Binding-site contacts:
Ligand atom O2 contacts residue ARG54 of chain 3.A at 2.8 Å (salt-bridge).
Ligand atom C20 contacts residue ALA140 of chain 2.A at 3.6 Å (hydrophobic).
Ligand atom C19 contacts residue GLN136 of chain 2.A at 4.0 Å.
Ligand atom C20 contacts residue GLN136 of chain 2.A at 4.0 Å.
Ligand atom F1 contacts residue GLN136 of chain 2.A at 3.3 Å.
Ligand atom F1 contacts residue THR133 of chain 2.A at 3.3 Å.
Ligand atom C30 contacts residue LEU41 of chain 3.A at 3.5 Å (hydrophobic).
Ligand atom O1 contacts residue ARG54 of chain 3.A at 2.6 Å (salt-bridge).
Ligand atom C11 contacts residue TYR132 of chain 2.A at 3.6 Å (hydrophobic).
Ligand atom CL1 contacts residue PHE46 of chain 3.A at 3.6 Å.
Ligand atom C18 contacts residue GLN136 of chain 2.A at 4.0 Å.
Ligand atom C29 contacts residue LEU41 of chain 3.A at 3.8 Å (hydrophobic).
Ligand atom C19 contacts residue ALA140 of chain 2.A at 3.9 Å (hydrophobic).
Ligand atom C34 contacts residue HIS55 of chain 3.A at 3.8 Å.
Ligand atom C5 contacts residue THR133 of chain 2.A at 3.3 Å.
Ligand atom C11 contacts residue THR133 of chain 2.A at 3.3 Å.
Ligand atom C22 contacts residue LEU137 of chain 2.A at 3.9 Å (hydrophobic).
Ligand atom O1 contacts residue PRO126 of chain 2.A at 4.0 Å.
Ligand atom C22 contacts residue JZR1 of chain 2.E at 3.9 Å.
Ligand atom C12 contacts residue TYR132 of chain 2.A at 3.6 Å (hydrophobic).
Ligand atom C32 contacts residue GSH1 of chain 2.D at 4.0 Å.
Ligand atom C19 contacts residue TYR30 of chain 3.A at 3.9 Å (hydrophobic).
Ligand atom C3 contacts residue VAL130 of chain 2.A at 4.0 Å (hydrophobic).
Ligand atom C12 contacts residue THR133 of chain 2.A at 4.0 Å.
Ligand atom CL1 contacts residue ARG40 of chain 3.A at 3.8 Å.
Ligand atom C3 contacts residue THR133 of chain 2.A at 3.6 Å.
Ligand atom C3 contacts residue SER129 of chain 2.A at 3.7 Å.
Ligand atom F1 contacts residue TYR132 of chain 2.A at 3.4 Å.
Ligand atom C31 contacts residue LEU41 of chain 3.A at 3.9 Å (hydrophobic).
Ligand atom O2 contacts residue PRO126 of chain 2.A at 3.5 Å.
Ligand atom C28 contacts residue LEU41 of chain 3.A at 3.8 Å (hydrophobic).
Ligand atom C20 contacts residue JZR1 of chain 2.E at 4.0 Å.
Ligand atom C31 contacts residue GLY37 of chain 3.A at 3.6 Å.
Ligand atom CL1 contacts residue GSH1 of chain 2.D at 4.0 Å.
Ligand atom C18 contacts residue TYR30 of chain 3.A at 3.8 Å (hydrophobic).
Ligand atom C27 contacts residue ARG54 of chain 3.A at 3.5 Å.
Ligand atom C27 contacts residue PRO126 of chain 2.A at 3.9 Å (hydrophobic).
Ligand atom O2 contacts residue HIS55 of chain 3.A at 4.0 Å.
Ligand atom C17 contacts residue ILE34 of chain 3.A at 3.8 Å (hydrophobic).
Ligand atom C14 contacts residue ILE34 of chain 3.A at 3.7 Å (hydrophobic).

Sequence of chain 3.A:
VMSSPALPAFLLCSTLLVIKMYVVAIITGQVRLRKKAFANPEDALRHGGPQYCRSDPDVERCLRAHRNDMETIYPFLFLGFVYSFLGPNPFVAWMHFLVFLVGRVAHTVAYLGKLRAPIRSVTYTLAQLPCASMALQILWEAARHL

Sequence of chain 2.A:
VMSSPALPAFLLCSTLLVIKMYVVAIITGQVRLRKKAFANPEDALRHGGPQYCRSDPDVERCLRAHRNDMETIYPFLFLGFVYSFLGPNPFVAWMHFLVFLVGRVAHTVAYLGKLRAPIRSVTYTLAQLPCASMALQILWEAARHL

A protein and the small-molecule ligand that binds it are described below.
Small molecule (SMILES): Cc1ccccc1-c1ccc(-c2ccc3c(c2)c(C)c(CC(C)(C)C(=O)O)n3Cc2ccc(Cl)cc2)cc1F